Sequence of chain 1.C:
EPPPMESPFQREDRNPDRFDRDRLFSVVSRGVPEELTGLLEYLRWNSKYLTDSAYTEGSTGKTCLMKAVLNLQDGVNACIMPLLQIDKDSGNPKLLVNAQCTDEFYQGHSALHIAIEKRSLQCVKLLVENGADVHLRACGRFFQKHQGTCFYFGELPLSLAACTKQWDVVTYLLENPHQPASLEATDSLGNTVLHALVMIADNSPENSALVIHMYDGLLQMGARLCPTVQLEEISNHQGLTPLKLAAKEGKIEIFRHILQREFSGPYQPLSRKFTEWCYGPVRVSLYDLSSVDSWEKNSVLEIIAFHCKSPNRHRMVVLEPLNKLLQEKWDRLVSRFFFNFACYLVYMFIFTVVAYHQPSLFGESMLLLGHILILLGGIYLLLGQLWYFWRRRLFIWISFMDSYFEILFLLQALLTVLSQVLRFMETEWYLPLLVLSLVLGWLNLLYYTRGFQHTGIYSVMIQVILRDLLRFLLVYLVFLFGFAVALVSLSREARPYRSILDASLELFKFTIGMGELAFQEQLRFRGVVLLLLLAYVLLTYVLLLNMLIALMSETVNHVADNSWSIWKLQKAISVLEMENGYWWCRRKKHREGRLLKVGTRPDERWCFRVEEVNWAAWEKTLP

A small-molecule ligand and the protein it binds are described below.
Small molecule (SMILES): NCCOB(c1ccccc1)c1ccccc1

Binding-site contacts:
Ligand atom C03 contacts residue HIS521 of chain 1.C at 2.8 Å.
Ligand atom C08 contacts residue HIS521 of chain 1.C at 4.2 Å.
Ligand atom C05 contacts residue HIS521 of chain 1.C at 3.4 Å.
Ligand atom C11 contacts residue TYR525 of chain 1.C at 3.4 Å (hydrophobic).
Ligand atom C06 contacts residue HIS521 of chain 1.C at 3.3 Å.
Ligand atom C15 contacts residue HIS521 of chain 1.C at 3.3 Å.
Ligand atom C10 contacts residue TYR525 of chain 1.C at 3.1 Å (hydrophobic).
Ligand atom C13 contacts residue ARG539 of chain 1.D at 4.2 Å.
Ligand atom C02 contacts residue HIS521 of chain 1.C at 2.6 Å.
Ligand atom C09 contacts residue THR522 of chain 1.C at 3.5 Å.
Ligand atom C04 contacts residue ARG539 of chain 1.D at 4.1 Å.
Ligand atom C16 contacts residue HIS521 of chain 1.C at 3.9 Å.
Ligand atom C13 contacts residue THR522 of chain 1.C at 4.2 Å.
Ligand atom O14 contacts residue HIS521 of chain 1.C at 2.5 Å (h-bond).
Ligand atom C07 contacts residue HIS521 of chain 1.C at 2.9 Å.
Ligand atom C10 contacts residue HIS521 of chain 1.C at 4.1 Å.
Ligand atom O14 contacts residue THR522 of chain 1.C at 4.3 Å.
Ligand atom C11 contacts residue THR522 of chain 1.C at 4.2 Å.
Ligand atom C12 contacts residue ARG539 of chain 1.D at 4.1 Å.
Ligand atom C10 contacts residue THR522 of chain 1.C at 3.6 Å.
Ligand atom C05 contacts residue ARG539 of chain 1.D at 4.4 Å.
Ligand atom C11 contacts residue VAL543 of chain 1.D at 3.5 Å (hydrophobic).
Ligand atom B01 contacts residue HIS521 of chain 1.C at 3.1 Å.
Ligand atom C04 contacts residue HIS521 of chain 1.C at 3.2 Å.
Ligand atom C12 contacts residue THR522 of chain 1.C at 4.4 Å.
Ligand atom C08 contacts residue THR522 of chain 1.C at 3.9 Å.
Ligand atom C09 contacts residue TYR525 of chain 1.C at 3.6 Å (hydrophobic).
Ligand atom C12 contacts residue VAL543 of chain 1.D at 3.6 Å (hydrophobic).
Ligand atom C09 contacts residue HIS521 of chain 1.C at 3.3 Å.

Sequence of chain 1.D:
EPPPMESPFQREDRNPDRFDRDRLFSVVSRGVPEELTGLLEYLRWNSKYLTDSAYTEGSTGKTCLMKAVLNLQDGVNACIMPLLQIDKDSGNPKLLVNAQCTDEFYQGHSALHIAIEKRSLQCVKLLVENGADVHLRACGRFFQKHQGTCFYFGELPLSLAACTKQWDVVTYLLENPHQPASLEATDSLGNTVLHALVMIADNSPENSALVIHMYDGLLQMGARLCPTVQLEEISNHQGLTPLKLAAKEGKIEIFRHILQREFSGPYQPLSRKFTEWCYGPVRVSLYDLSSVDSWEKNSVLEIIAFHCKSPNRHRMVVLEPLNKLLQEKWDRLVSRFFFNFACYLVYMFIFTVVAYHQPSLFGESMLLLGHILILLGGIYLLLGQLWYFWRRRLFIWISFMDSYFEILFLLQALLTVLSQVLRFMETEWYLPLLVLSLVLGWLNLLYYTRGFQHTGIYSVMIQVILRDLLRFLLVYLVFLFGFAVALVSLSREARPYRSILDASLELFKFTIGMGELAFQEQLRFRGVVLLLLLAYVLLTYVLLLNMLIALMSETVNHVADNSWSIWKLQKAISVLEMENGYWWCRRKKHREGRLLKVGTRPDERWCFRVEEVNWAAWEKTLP